Sequence of chain 3.D:
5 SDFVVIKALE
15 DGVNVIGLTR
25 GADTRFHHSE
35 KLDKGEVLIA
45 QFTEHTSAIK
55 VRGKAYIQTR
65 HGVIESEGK

A small-molecule ligand and the protein it binds are described below.
Small molecule (SMILES): N[C@@H](Cc1c[nH]c2ccccc12)C(=O)O

Sequence of chain 3.C:
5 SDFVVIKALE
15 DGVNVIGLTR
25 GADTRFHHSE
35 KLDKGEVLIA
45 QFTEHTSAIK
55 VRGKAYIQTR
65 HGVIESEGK

Binding-site contacts:
Ligand atom C contacts residue GLY25 of chain 3.C at 3.1 Å.
Ligand atom NE1 contacts residue GLN45 of chain 3.D at 2.6 Å (h-bond).
Ligand atom NE1 contacts residue THR50 of chain 3.D at 3.6 Å.
Ligand atom CA contacts residue THR23 of chain 3.C at 3.7 Å.
Ligand atom CD1 contacts residue GLN45 of chain 3.D at 3.5 Å.
Ligand atom CA contacts residue THR28 of chain 3.C at 3.2 Å.
Ligand atom CG contacts residue SER51 of chain 3.C at 3.8 Å.
Ligand atom N contacts residue GLY25 of chain 3.C at 2.8 Å (h-bond).
Ligand atom C contacts residue SER51 of chain 3.C at 3.6 Å.
Ligand atom O contacts residue THR47 of chain 3.D at 3.4 Å (h-bond).
Ligand atom OXT contacts residue GLY25 of chain 3.C at 3.8 Å.
Ligand atom C contacts residue THR50 of chain 3.D at 3.9 Å.
Ligand atom N contacts residue ASP27 of chain 3.C at 3.2 Å (salt-bridge).
Ligand atom NE1 contacts residue THR47 of chain 3.D at 3.9 Å.
Ligand atom OXT contacts residue HIS49 of chain 3.D at 3.6 Å.
Ligand atom N contacts residue THR23 of chain 3.C at 2.8 Å (h-bond).
Ligand atom CD1 contacts residue THR50 of chain 3.D at 3.9 Å.
Ligand atom CB contacts residue THR23 of chain 3.C at 3.8 Å.
Ligand atom CD1 contacts residue THR47 of chain 3.D at 3.5 Å.
Ligand atom CD2 contacts residue THR50 of chain 3.D at 3.7 Å.
Ligand atom CE2 contacts residue GLN45 of chain 3.D at 3.7 Å.
Ligand atom N contacts residue THR28 of chain 3.C at 2.8 Å (h-bond).
Ligand atom CA contacts residue SER51 of chain 3.C at 3.9 Å.
Ligand atom CZ2 contacts residue THR50 of chain 3.D at 3.6 Å.
Ligand atom O contacts residue GLY25 of chain 3.C at 2.8 Å (h-bond).
Ligand atom CB contacts residue THR28 of chain 3.C at 3.5 Å.
Ligand atom CH2 contacts residue GLY21 of chain 3.D at 3.7 Å.
Ligand atom CB contacts residue SER51 of chain 3.C at 3.3 Å.
Ligand atom CE2 contacts residue THR50 of chain 3.D at 3.6 Å.
Ligand atom CD1 contacts residue SER51 of chain 3.C at 3.4 Å.
Ligand atom CA contacts residue GLY25 of chain 3.C at 3.3 Å.
Ligand atom OXT contacts residue THR50 of chain 3.D at 2.7 Å (h-bond).
Ligand atom CZ2 contacts residue ILE53 of chain 3.D at 3.8 Å (hydrophobic).
Ligand atom CZ2 contacts residue ALA44 of chain 3.D at 3.8 Å (hydrophobic).
Ligand atom O contacts residue ARG24 of chain 3.C at 3.5 Å.
Ligand atom OXT contacts residue THR47 of chain 3.D at 2.4 Å (h-bond).
Ligand atom C contacts residue THR47 of chain 3.D at 3.3 Å.
Ligand atom CZ3 contacts residue HIS32 of chain 3.D at 3.9 Å.
Ligand atom O contacts residue SER51 of chain 3.C at 3.1 Å (h-bond).
Ligand atom CZ3 contacts residue GLY21 of chain 3.D at 3.8 Å.